Binding-site contacts:
Ligand atom O7 contacts residue ASN710 of chain 1.B at 3.3 Å (h-bond).
Ligand atom C2 contacts residue ASN709 of chain 1.B at 2.5 Å.
Ligand atom C7 contacts residue ASN709 of chain 1.B at 3.6 Å.
Ligand atom O6 contacts residue GLY1131 of chain 1.B at 3.9 Å.
Ligand atom C3 contacts residue ASN709 of chain 1.B at 3.8 Å.
Ligand atom C5 contacts residue ASN709 of chain 1.B at 3.6 Å.
Ligand atom O7 contacts residue SER708 of chain 1.B at 3.4 Å.
Ligand atom C8 contacts residue ASP796 of chain 1.A at 2.9 Å.
Ligand atom O5 contacts residue ASN710 of chain 1.B at 3.8 Å.
Ligand atom O7 contacts residue ASN709 of chain 1.B at 4.0 Å.
Ligand atom C8 contacts residue SER708 of chain 1.B at 3.9 Å.
Ligand atom N2 contacts residue ASN709 of chain 1.B at 2.9 Å (h-bond).
Ligand atom C1 contacts residue ASN710 of chain 1.B at 4.2 Å.
Ligand atom C4 contacts residue ASN709 of chain 1.B at 4.3 Å.
Ligand atom C7 contacts residue ASP796 of chain 1.A at 3.9 Å.
Ligand atom C8 contacts residue ASN709 of chain 1.B at 4.0 Å.
Ligand atom C7 contacts residue ASN710 of chain 1.B at 4.2 Å.
Ligand atom C2 contacts residue ASN710 of chain 1.B at 3.9 Å.
Ligand atom N2 contacts residue ASP796 of chain 1.A at 3.9 Å.
Ligand atom C7 contacts residue SER708 of chain 1.B at 4.0 Å.
Ligand atom O6 contacts residue ASN710 of chain 1.B at 4.0 Å.
Ligand atom C1 contacts residue ASN709 of chain 1.B at 1.4 Å.
Ligand atom O5 contacts residue ASN709 of chain 1.B at 2.4 Å (h-bond).

Sequence of chain 1.B:
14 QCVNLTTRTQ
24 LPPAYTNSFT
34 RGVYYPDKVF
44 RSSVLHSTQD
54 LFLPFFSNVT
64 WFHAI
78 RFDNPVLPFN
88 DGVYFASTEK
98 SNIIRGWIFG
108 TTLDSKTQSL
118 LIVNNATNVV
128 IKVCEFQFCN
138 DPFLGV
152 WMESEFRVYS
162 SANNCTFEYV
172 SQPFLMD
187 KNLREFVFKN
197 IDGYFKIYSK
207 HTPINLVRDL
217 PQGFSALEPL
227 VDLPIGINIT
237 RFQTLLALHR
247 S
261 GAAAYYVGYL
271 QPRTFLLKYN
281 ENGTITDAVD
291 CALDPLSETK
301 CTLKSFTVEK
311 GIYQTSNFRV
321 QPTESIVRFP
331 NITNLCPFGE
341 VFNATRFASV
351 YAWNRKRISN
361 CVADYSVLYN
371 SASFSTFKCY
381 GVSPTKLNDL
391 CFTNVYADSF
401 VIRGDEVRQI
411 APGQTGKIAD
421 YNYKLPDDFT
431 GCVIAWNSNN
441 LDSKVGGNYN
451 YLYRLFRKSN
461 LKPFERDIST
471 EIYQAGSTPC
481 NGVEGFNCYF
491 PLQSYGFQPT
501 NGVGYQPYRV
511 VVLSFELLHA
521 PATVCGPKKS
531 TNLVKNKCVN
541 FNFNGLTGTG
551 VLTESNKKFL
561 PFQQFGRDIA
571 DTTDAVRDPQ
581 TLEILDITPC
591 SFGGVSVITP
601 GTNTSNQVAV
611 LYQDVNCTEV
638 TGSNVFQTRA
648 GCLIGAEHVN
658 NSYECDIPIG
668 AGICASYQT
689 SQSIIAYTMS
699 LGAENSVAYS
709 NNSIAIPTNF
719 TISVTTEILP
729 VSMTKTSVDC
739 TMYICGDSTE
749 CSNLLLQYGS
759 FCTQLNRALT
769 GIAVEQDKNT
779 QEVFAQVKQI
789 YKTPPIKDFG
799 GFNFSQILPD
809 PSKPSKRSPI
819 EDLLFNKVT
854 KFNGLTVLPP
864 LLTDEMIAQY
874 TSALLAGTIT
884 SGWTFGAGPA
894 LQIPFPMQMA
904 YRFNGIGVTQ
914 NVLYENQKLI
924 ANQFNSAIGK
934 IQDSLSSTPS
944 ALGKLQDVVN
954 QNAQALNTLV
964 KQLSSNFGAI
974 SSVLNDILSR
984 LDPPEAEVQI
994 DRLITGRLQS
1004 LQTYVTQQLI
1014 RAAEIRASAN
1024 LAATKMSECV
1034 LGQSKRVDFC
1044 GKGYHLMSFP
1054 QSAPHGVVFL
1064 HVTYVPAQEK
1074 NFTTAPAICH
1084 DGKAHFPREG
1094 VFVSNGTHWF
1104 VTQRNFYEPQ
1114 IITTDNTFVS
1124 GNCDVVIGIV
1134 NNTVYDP

A protein and the small-molecule ligand that binds it are described below.
Small molecule (SMILES): CC(=O)N[C@H]1[C@H](O[C@H]2[C@H](O)[C@@H](NC(C)=O)CO[C@@H]2CO)O[C@H](CO)[C@@H](O)[C@@H]1O

Sequence of chain 1.A:
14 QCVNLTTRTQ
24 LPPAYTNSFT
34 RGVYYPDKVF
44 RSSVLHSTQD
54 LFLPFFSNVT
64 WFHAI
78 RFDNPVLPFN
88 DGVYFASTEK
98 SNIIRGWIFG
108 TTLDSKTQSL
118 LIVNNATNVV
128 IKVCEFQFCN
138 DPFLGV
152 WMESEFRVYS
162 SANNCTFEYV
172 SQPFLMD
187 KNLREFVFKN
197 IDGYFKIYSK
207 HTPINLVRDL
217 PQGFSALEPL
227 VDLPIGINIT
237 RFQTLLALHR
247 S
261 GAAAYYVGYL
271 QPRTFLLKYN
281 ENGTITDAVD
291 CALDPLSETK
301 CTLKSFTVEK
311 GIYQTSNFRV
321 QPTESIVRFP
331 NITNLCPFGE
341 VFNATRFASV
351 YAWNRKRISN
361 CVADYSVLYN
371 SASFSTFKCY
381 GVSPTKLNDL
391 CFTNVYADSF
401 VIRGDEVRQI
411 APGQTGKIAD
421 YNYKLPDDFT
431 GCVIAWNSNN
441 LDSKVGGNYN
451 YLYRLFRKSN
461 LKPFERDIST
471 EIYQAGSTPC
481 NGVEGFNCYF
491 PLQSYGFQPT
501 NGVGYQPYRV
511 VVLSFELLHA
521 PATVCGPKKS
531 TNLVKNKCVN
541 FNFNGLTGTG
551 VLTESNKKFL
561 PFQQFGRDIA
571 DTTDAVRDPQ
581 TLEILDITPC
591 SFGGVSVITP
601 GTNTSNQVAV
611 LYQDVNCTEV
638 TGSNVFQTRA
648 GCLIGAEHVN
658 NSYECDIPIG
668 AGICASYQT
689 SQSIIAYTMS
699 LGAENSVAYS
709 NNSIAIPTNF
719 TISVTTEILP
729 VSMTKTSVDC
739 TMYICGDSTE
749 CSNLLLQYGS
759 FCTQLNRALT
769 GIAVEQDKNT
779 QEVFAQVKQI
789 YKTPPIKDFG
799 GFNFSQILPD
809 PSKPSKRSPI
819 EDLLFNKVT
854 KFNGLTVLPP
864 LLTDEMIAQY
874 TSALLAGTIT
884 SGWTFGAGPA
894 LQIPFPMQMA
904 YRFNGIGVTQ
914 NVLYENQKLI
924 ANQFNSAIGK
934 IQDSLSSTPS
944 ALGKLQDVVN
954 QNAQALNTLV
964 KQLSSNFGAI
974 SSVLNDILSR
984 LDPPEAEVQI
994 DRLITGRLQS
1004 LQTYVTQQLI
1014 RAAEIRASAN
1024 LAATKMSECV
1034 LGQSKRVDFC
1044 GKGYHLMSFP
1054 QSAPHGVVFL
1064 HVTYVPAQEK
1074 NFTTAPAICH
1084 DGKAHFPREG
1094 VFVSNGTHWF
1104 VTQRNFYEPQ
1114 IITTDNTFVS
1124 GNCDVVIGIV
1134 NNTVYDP